Sequence of chain 1.A:
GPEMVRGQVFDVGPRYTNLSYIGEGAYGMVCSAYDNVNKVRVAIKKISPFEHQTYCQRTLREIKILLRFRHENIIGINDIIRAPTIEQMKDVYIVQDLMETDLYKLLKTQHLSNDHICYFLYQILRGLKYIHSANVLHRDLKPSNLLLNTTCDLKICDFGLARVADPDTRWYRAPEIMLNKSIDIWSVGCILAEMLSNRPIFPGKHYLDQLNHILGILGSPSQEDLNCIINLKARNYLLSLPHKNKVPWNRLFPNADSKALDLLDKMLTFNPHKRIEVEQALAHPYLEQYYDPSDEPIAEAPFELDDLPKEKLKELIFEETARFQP

The protein below binds the small molecule below.
Small molecule (SMILES): COC[C@@]1(C(=O)Nc2ccc3[nH]nc(-c4ccnc(C5CC5)c4)c3c2)CCN(CC(=O)N2CC=C(c3ccc(-c4ncccn4)cc3)CC2)C1

Binding-site contacts:
Ligand atom C29 contacts residue LYS48 of chain 1.A at 3.4 Å.
Ligand atom C32 contacts residue GLU65 of chain 1.A at 3.5 Å.
Ligand atom C41 contacts residue ARG61 of chain 1.A at 3.4 Å.
Ligand atom N7 contacts residue ALA46 of chain 1.A at 3.5 Å.
Ligand atom C43 contacts residue ALA29 of chain 1.A at 3.5 Å (hydrophobic).
Ligand atom C41 contacts residue TYR30 of chain 1.A at 3.4 Å (hydrophobic).
Ligand atom O49 contacts residue CYS160 of chain 1.A at 3.6 Å (h-bond).
Ligand atom C5 contacts residue GLN99 of chain 1.A at 3.5 Å.
Ligand atom N48 contacts residue ALA29 of chain 1.A at 3.4 Å (h-bond).
Ligand atom N8 contacts residue ASP100 of chain 1.A at 3.4 Å (salt-bridge).
Ligand atom C47 contacts residue TYR58 of chain 1.A at 3.5 Å (hydrophobic).
Ligand atom N24 contacts residue ASP161 of chain 1.A at 3.6 Å (salt-bridge).
Ligand atom C1 contacts residue LEU150 of chain 1.A at 3.4 Å (hydrophobic).
Ligand atom N44 contacts residue TYR58 of chain 1.A at 3.5 Å.
Ligand atom C23 contacts residue ASP161 of chain 1.A at 3.1 Å.
Ligand atom N8 contacts residue MET102 of chain 1.A at 3.3 Å (h-bond).
Ligand atom C42 contacts residue TYR30 of chain 1.A at 3.4 Å (hydrophobic).
Ligand atom N7 contacts residue ASP100 of chain 1.A at 2.7 Å (salt-bridge).
Ligand atom C46 contacts residue TYR58 of chain 1.A at 3.4 Å (hydrophobic).
Ligand atom O49 contacts residue ASN148 of chain 1.A at 3.3 Å (h-bond).
Ligand atom O30 contacts residue LYS48 of chain 1.A at 2.7 Å (salt-bridge).
Ligand atom N13 contacts residue GLU103 of chain 1.A at 3.6 Å (salt-bridge).
Ligand atom C26 contacts residue TYR30 of chain 1.A at 3.5 Å (hydrophobic).
Ligand atom N13 contacts residue ILE25 of chain 1.A at 3.5 Å.
Ligand atom C11 contacts residue MET102 of chain 1.A at 3.1 Å (hydrophobic).
Ligand atom O30 contacts residue ILE50 of chain 1.A at 3.3 Å.
Ligand atom C12 contacts residue MET102 of chain 1.A at 3.1 Å (hydrophobic).
Ligand atom C36 contacts residue GLY163 of chain 1.A at 3.6 Å.
Ligand atom C25 contacts residue LYS48 of chain 1.A at 3.4 Å.
Ligand atom C18 contacts residue LYS108 of chain 1.A at 3.3 Å.
Ligand atom C42 contacts residue ARG61 of chain 1.A at 3.5 Å.
Ligand atom C2 contacts residue LEU150 of chain 1.A at 3.5 Å (hydrophobic).
Ligand atom N31 contacts residue GLU65 of chain 1.A at 3.5 Å.
Ligand atom C45 contacts residue TYR58 of chain 1.A at 3.3 Å (hydrophobic).
Ligand atom N48 contacts residue TYR58 of chain 1.A at 3.6 Å.
Ligand atom C15 contacts residue LEU150 of chain 1.A at 3.6 Å (hydrophobic).
Ligand atom C50 contacts residue ASN148 of chain 1.A at 2.9 Å.
Ligand atom C28 contacts residue LYS48 of chain 1.A at 3.4 Å.
Ligand atom C50 contacts residue SER147 of chain 1.A at 3.4 Å.
Ligand atom C28 contacts residue GLU65 of chain 1.A at 3.2 Å.